The protein below binds the small molecule below.
Small molecule (SMILES): N[C@@H](CC(=O)O)C(=O)O

Binding-site contacts:
Ligand atom OD1 contacts residue ALA150 of chain 1.C at 3.4 Å (h-bond).
Ligand atom OD1 contacts residue THR174 of chain 1.C at 3.6 Å.
Ligand atom CA contacts residue PRO30 of chain 1.C at 3.8 Å (hydrophobic).
Ligand atom CB contacts residue ALA145 of chain 1.C at 3.9 Å (hydrophobic).
Ligand atom N contacts residue PHE25 of chain 1.C at 4.0 Å.
Ligand atom OD2 contacts residue HIS81 of chain 1.C at 2.8 Å (h-bond).
Ligand atom OD1 contacts residue ALA149 of chain 1.C at 3.7 Å.
Ligand atom C contacts residue PRO30 of chain 1.C at 3.5 Å (hydrophobic).
Ligand atom N contacts residue GLN192 of chain 1.C at 3.0 Å (h-bond).
Ligand atom CG contacts residue GLN192 of chain 1.C at 4.0 Å.
Ligand atom OD2 contacts residue PHE25 of chain 1.C at 3.6 Å.
Ligand atom OXT contacts residue PRO30 of chain 1.C at 3.3 Å.
Ligand atom CB contacts residue THR174 of chain 1.C at 3.5 Å.
Ligand atom O contacts residue PRO30 of chain 1.C at 3.6 Å.
Ligand atom N contacts residue HIS81 of chain 1.C at 3.2 Å (h-bond).
Ligand atom OD1 contacts residue ALA145 of chain 1.C at 3.9 Å.
Ligand atom CB contacts residue PRO30 of chain 1.C at 3.9 Å (hydrophobic).
Ligand atom C contacts residue THR31 of chain 1.C at 4.0 Å.
Ligand atom CA contacts residue HIS81 of chain 1.C at 3.8 Å.
Ligand atom OXT contacts residue PHE25 of chain 1.C at 3.5 Å.
Ligand atom CG contacts residue SER151 of chain 1.C at 3.8 Å.
Ligand atom O contacts residue THR174 of chain 1.C at 3.0 Å (h-bond).
Ligand atom CG contacts residue HIS81 of chain 1.C at 3.8 Å.
Ligand atom CG contacts residue ALA145 of chain 1.C at 3.8 Å (hydrophobic).
Ligand atom CB contacts residue GLN192 of chain 1.C at 4.0 Å.
Ligand atom CA contacts residue PHE25 of chain 1.C at 3.5 Å (hydrophobic).
Ligand atom N contacts residue PRO30 of chain 1.C at 3.5 Å.
Ligand atom OD2 contacts residue ALA149 of chain 1.C at 3.3 Å.
Ligand atom CG contacts residue ALA150 of chain 1.C at 3.5 Å (hydrophobic).
Ligand atom O contacts residue GLY173 of chain 1.C at 3.2 Å.
Ligand atom N contacts residue THR31 of chain 1.C at 2.8 Å (h-bond).
Ligand atom CA contacts residue THR31 of chain 1.C at 3.9 Å.
Ligand atom CG contacts residue ALA149 of chain 1.C at 3.8 Å (hydrophobic).
Ligand atom O contacts residue PHE25 of chain 1.C at 3.3 Å.
Ligand atom C contacts residue PHE25 of chain 1.C at 3.4 Å (hydrophobic).
Ligand atom OD1 contacts residue SER151 of chain 1.C at 2.7 Å (h-bond).
Ligand atom C contacts residue THR174 of chain 1.C at 4.0 Å.
Ligand atom OXT contacts residue THR31 of chain 1.C at 3.0 Å (h-bond).
Ligand atom OD2 contacts residue SER151 of chain 1.C at 4.0 Å.
Ligand atom OD2 contacts residue ALA150 of chain 1.C at 2.8 Å (h-bond).

Sequence of chain 1.C:
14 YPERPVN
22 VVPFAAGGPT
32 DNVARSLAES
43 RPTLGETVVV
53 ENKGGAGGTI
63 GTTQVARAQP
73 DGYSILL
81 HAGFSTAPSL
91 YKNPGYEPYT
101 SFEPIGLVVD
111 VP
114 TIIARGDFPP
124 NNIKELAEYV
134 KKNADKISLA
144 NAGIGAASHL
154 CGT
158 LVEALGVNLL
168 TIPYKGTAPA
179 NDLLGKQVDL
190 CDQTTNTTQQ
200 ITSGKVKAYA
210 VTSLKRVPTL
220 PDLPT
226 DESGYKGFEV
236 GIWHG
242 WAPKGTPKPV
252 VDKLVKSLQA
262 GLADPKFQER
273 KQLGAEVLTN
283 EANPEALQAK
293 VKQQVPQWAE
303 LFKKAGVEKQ